Binding-site contacts:
Ligand atom O1 contacts residue ASN149 of chain 1.A at 4.3 Å.
Ligand atom C2 contacts residue LYS148 of chain 1.A at 3.6 Å.
Ligand atom C3 contacts residue GLY150 of chain 1.A at 4.3 Å.
Ligand atom O1 contacts residue MET90 of chain 1.A at 3.7 Å.
Ligand atom C2 contacts residue GLY150 of chain 1.A at 3.9 Å.
Ligand atom O1 contacts residue VAL146 of chain 1.A at 3.5 Å.
Ligand atom C1 contacts residue GLY150 of chain 1.A at 3.8 Å.
Ligand atom C1 contacts residue TYR96 of chain 1.A at 4.4 Å (hydrophobic).
Ligand atom C4 contacts residue LYS148 of chain 1.A at 4.2 Å.
Ligand atom C3 contacts residue LYS148 of chain 1.A at 3.1 Å.
Ligand atom O1 contacts residue LYS147 of chain 1.A at 2.5 Å (salt-bridge).
Ligand atom O1 contacts residue GLY150 of chain 1.A at 3.1 Å.
Ligand atom C1 contacts residue LYS148 of chain 1.A at 3.2 Å.
Ligand atom C2 contacts residue TYR96 of chain 1.A at 4.3 Å (hydrophobic).
Ligand atom C1 contacts residue LYS147 of chain 1.A at 3.3 Å.
Ligand atom C1 contacts residue MET90 of chain 1.A at 3.4 Å (hydrophobic).
Ligand atom O1 contacts residue LYS148 of chain 1.A at 3.8 Å.

Sequence of chain 1.A:
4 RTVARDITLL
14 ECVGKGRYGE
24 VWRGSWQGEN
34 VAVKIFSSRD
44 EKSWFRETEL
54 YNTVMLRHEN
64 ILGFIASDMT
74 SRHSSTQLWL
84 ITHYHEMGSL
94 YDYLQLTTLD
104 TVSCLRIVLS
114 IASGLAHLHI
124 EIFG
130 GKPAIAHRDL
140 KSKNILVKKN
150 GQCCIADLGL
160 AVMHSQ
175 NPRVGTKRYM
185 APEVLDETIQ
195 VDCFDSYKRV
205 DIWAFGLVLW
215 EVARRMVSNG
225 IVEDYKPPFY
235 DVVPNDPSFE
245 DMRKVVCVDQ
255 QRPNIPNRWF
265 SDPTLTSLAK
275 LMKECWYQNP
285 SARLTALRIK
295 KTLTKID

The small molecule below binds the protein below.
Small molecule (SMILES): OCC1CC1